The small molecule below binds the protein below.
Small molecule (SMILES): CC(=O)N[C@@H]1[C@@H](O)[C@H](O)[C@@H](CO)O[C@H]1O

Sequence of chain 8.A:
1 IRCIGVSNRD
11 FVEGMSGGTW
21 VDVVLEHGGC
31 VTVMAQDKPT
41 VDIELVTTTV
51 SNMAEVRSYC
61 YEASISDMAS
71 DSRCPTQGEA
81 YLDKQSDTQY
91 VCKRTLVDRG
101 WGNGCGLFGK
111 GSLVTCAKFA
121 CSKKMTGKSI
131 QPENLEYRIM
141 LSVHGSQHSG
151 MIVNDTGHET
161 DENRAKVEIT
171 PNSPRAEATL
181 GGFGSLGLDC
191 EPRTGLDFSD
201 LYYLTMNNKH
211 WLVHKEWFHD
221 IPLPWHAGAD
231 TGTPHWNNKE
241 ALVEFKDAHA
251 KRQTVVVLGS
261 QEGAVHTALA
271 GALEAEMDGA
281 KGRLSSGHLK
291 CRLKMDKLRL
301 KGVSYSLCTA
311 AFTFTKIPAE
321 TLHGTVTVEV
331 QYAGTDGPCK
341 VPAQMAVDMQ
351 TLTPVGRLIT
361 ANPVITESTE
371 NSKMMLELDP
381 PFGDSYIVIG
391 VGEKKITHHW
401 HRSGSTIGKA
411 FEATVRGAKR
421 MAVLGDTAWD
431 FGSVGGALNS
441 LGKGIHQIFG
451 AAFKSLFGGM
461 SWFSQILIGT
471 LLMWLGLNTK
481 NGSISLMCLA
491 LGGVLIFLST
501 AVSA

Binding-site contacts:
Ligand atom N2 contacts residue ASN154 of chain 8.A at 2.9 Å (h-bond).
Ligand atom C3 contacts residue ASN154 of chain 8.A at 3.8 Å.
Ligand atom C1 contacts residue ASN154 of chain 8.A at 1.4 Å.
Ligand atom O5 contacts residue THR156 of chain 8.A at 3.9 Å.
Ligand atom C5 contacts residue THR156 of chain 8.A at 4.1 Å.
Ligand atom C8 contacts residue ASN154 of chain 8.A at 2.8 Å.
Ligand atom C1 contacts residue THR156 of chain 8.A at 3.2 Å.
Ligand atom C6 contacts residue MET151 of chain 8.A at 4.0 Å (hydrophobic).
Ligand atom C3 contacts residue THR156 of chain 8.A at 4.5 Å.
Ligand atom C5 contacts residue ASN154 of chain 8.A at 3.7 Å.
Ligand atom O5 contacts residue ASN154 of chain 8.A at 2.3 Å (h-bond).
Ligand atom C2 contacts residue ASN154 of chain 8.A at 2.5 Å.
Ligand atom C7 contacts residue ASN154 of chain 8.A at 3.3 Å.
Ligand atom O7 contacts residue ASN154 of chain 8.A at 4.3 Å.
Ligand atom C4 contacts residue ASN154 of chain 8.A at 4.3 Å.
Ligand atom O6 contacts residue MET151 of chain 8.A at 4.0 Å.
Ligand atom O5 contacts residue MET151 of chain 8.A at 3.9 Å.
Ligand atom N2 contacts residue THR156 of chain 8.A at 4.3 Å.
Ligand atom C2 contacts residue THR156 of chain 8.A at 4.2 Å.